Sequence of chain 6.D:
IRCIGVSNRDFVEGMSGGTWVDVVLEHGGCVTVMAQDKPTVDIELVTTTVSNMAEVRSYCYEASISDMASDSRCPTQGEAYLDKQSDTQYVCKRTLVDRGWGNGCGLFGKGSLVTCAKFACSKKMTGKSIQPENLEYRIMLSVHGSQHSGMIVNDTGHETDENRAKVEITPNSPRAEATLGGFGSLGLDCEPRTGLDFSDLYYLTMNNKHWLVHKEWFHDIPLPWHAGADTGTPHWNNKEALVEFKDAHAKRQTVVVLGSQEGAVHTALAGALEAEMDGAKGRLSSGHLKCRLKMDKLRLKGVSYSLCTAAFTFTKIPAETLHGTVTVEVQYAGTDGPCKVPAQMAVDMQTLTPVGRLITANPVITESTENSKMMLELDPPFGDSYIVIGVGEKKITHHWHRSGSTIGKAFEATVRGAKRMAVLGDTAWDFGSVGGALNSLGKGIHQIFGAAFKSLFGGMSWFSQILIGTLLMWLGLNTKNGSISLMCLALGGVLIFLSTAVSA

A protein and the small-molecule ligand that binds it are described below.
Small molecule (SMILES): CC(=O)N[C@@H]1[C@@H](O)[C@H](O)[C@@H](CO)O[C@H]1O

Binding-site contacts:
Ligand atom O6 contacts residue ASN154 of chain 6.D at 4.2 Å.
Ligand atom C7 contacts residue SER149 of chain 6.D at 4.4 Å.
Ligand atom C6 contacts residue HIS158 of chain 6.D at 4.3 Å.
Ligand atom C7 contacts residue VAL153 of chain 6.D at 3.6 Å (hydrophobic).
Ligand atom C7 contacts residue ASN154 of chain 6.D at 3.2 Å.
Ligand atom O5 contacts residue HIS158 of chain 6.D at 3.5 Å.
Ligand atom C3 contacts residue ASN154 of chain 6.D at 3.8 Å.
Ligand atom C2 contacts residue HIS158 of chain 6.D at 3.7 Å.
Ligand atom C3 contacts residue HIS158 of chain 6.D at 4.4 Å.
Ligand atom O6 contacts residue GLY157 of chain 6.D at 3.1 Å.
Ligand atom O6 contacts residue HIS158 of chain 6.D at 4.2 Å.
Ligand atom O5 contacts residue ASN154 of chain 6.D at 2.4 Å (h-bond).
Ligand atom N2 contacts residue ASN154 of chain 6.D at 2.8 Å (h-bond).
Ligand atom C5 contacts residue HIS158 of chain 6.D at 4.2 Å.
Ligand atom C6 contacts residue GLY157 of chain 6.D at 3.9 Å.
Ligand atom O3 contacts residue HIS148 of chain 6.D at 3.7 Å.
Ligand atom C4 contacts residue ASN154 of chain 6.D at 4.3 Å.
Ligand atom O7 contacts residue GLY150 of chain 6.D at 3.4 Å.
Ligand atom C8 contacts residue VAL153 of chain 6.D at 3.2 Å (hydrophobic).
Ligand atom C1 contacts residue ASN154 of chain 6.D at 1.4 Å.
Ligand atom C8 contacts residue ASN154 of chain 6.D at 3.1 Å.
Ligand atom O7 contacts residue SER149 of chain 6.D at 3.4 Å (h-bond).
Ligand atom O7 contacts residue ASN154 of chain 6.D at 4.2 Å.
Ligand atom C2 contacts residue ASN154 of chain 6.D at 2.5 Å.
Ligand atom C5 contacts residue ASN154 of chain 6.D at 3.7 Å.
Ligand atom C1 contacts residue HIS158 of chain 6.D at 3.9 Å.
Ligand atom C4 contacts residue HIS158 of chain 6.D at 4.1 Å.
Ligand atom O7 contacts residue VAL153 of chain 6.D at 3.3 Å.